This protein binds this small molecule.
Small molecule (SMILES): O[C@@H]1[C@@H](O)[C@H](O)OC[C@H]1O

Sequence of chain 1.D:
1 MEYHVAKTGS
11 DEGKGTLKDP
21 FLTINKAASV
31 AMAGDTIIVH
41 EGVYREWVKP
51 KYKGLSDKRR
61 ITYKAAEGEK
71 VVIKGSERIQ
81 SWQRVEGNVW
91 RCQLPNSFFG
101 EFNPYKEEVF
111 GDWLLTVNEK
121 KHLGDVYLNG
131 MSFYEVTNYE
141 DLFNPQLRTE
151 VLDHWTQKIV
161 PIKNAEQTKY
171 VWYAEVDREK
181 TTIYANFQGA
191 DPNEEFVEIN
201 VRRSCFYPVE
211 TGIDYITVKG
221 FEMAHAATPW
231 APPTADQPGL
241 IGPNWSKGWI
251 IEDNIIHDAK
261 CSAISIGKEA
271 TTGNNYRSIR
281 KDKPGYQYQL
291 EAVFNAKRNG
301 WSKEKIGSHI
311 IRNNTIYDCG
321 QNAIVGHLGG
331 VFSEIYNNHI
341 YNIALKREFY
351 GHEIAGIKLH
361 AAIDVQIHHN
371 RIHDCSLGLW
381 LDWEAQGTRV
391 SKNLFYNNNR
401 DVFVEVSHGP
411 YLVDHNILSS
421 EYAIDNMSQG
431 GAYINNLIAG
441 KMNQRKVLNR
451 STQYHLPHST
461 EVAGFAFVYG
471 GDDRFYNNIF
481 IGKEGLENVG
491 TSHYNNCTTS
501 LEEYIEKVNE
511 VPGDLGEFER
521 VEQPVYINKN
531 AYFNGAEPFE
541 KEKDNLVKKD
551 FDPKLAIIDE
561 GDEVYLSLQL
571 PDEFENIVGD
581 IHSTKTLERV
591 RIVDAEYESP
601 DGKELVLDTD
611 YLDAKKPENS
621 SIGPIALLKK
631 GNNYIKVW

Binding-site contacts:
Ligand atom C5 contacts residue VAL136 of chain 1.D at 3.3 Å (hydrophobic).
Ligand atom O1 contacts residue VAL171 of chain 1.D at 4.4 Å.
Ligand atom C3 contacts residue PRO145 of chain 1.D at 4.4 Å (hydrophobic).
Ligand atom O2 contacts residue ARG148 of chain 1.D at 2.9 Å (salt-bridge).
Ligand atom O2 contacts residue THR168 of chain 1.D at 3.8 Å.
Ligand atom O2 contacts residue GLN146 of chain 1.D at 2.6 Å (h-bond).
Ligand atom C2 contacts residue THR168 of chain 1.D at 3.5 Å.
Ligand atom C4 contacts residue VAL171 of chain 1.D at 4.4 Å (hydrophobic).
Ligand atom O4 contacts residue VAL136 of chain 1.D at 3.7 Å.
Ligand atom O5 contacts residue THR168 of chain 1.D at 4.2 Å.
Ligand atom O3 contacts residue GLN146 of chain 1.D at 2.8 Å (h-bond).
Ligand atom C2 contacts residue ARG148 of chain 1.D at 3.8 Å.
Ligand atom O5 contacts residue TYR134 of chain 1.D at 4.0 Å.
Ligand atom O5 contacts residue VAL171 of chain 1.D at 3.6 Å.
Ligand atom O3 contacts residue PRO145 of chain 1.D at 3.3 Å.
Ligand atom C5 contacts residue VAL171 of chain 1.D at 4.4 Å (hydrophobic).
Ligand atom C1 contacts residue ARG148 of chain 1.D at 3.5 Å.
Ligand atom C1 contacts residue VAL171 of chain 1.D at 4.4 Å (hydrophobic).
Ligand atom O4 contacts residue ASP141 of chain 1.D at 4.2 Å.
Ligand atom O1 contacts residue TYR134 of chain 1.D at 3.7 Å.
Ligand atom O1 contacts residue THR168 of chain 1.D at 2.6 Å (h-bond).
Ligand atom O1 contacts residue ARG148 of chain 1.D at 3.0 Å (salt-bridge).
Ligand atom C4 contacts residue VAL136 of chain 1.D at 3.5 Å (hydrophobic).
Ligand atom C3 contacts residue GLN146 of chain 1.D at 4.0 Å.
Ligand atom O5 contacts residue VAL136 of chain 1.D at 3.7 Å.
Ligand atom C2 contacts residue PRO145 of chain 1.D at 4.4 Å (hydrophobic).
Ligand atom C2 contacts residue GLN146 of chain 1.D at 3.5 Å.
Ligand atom C1 contacts residue THR168 of chain 1.D at 3.5 Å.